Binding-site contacts:
Ligand atom C08 contacts residue PHE191 of chain 1.A at 3.8 Å (hydrophobic).
Ligand atom N06 contacts residue PHE191 of chain 1.A at 3.6 Å.
Ligand atom C14 contacts residue TYR52 of chain 1.A at 3.6 Å (hydrophobic).
Ligand atom C08 contacts residue VAL269 of chain 1.A at 4.2 Å (hydrophobic).
Ligand atom N06 contacts residue TRP51 of chain 1.A at 4.0 Å.
Ligand atom C12 contacts residue VAL110 of chain 1.A at 3.7 Å (hydrophobic).
Ligand atom C13 contacts residue THR159 of chain 1.A at 4.2 Å.
Ligand atom C03 contacts residue ALA265 of chain 1.A at 3.6 Å (hydrophobic).
Ligand atom C04 contacts residue PHE191 of chain 1.A at 3.9 Å (hydrophobic).
Ligand atom C03 contacts residue TRP51 of chain 1.A at 3.5 Å (hydrophobic).
Ligand atom C01 contacts residue SER155 of chain 1.A at 4.0 Å.
Ligand atom O05 contacts residue SER155 of chain 1.A at 4.2 Å.
Ligand atom O02 contacts residue ALA265 of chain 1.A at 4.2 Å.
Ligand atom CL15 contacts residue PRO210 of chain 1.A at 3.4 Å.
Ligand atom C07 contacts residue PHE191 of chain 1.A at 3.5 Å (hydrophobic).
Ligand atom O02 contacts residue TRP51 of chain 1.A at 3.6 Å.
Ligand atom CL15 contacts residue ILE214 of chain 1.A at 3.6 Å.
Ligand atom O05 contacts residue ALA156 of chain 1.A at 3.4 Å (h-bond).
Ligand atom N06 contacts residue TYR52 of chain 1.A at 4.0 Å.
Ligand atom CL15 contacts residue PHE243 of chain 1.A at 3.6 Å.
Ligand atom C07 contacts residue TRP51 of chain 1.A at 3.7 Å (hydrophobic).
Ligand atom C10 contacts residue ILE214 of chain 1.A at 3.9 Å (hydrophobic).
Ligand atom C12 contacts residue THR159 of chain 1.A at 3.7 Å.
Ligand atom O02 contacts residue SER155 of chain 1.A at 3.9 Å.
Ligand atom C01 contacts residue TRP51 of chain 1.A at 3.6 Å (hydrophobic).
Ligand atom C13 contacts residue PHE191 of chain 1.A at 3.8 Å (hydrophobic).
Ligand atom C11 contacts residue PHE191 of chain 1.A at 3.9 Å (hydrophobic).
Ligand atom C14 contacts residue PHE191 of chain 1.A at 3.4 Å (hydrophobic).
Ligand atom C13 contacts residue ALA156 of chain 1.A at 4.2 Å (hydrophobic).
Ligand atom C12 contacts residue PHE191 of chain 1.A at 4.1 Å (hydrophobic).
Ligand atom C01 contacts residue ALA265 of chain 1.A at 3.6 Å (hydrophobic).
Ligand atom C09 contacts residue TYR52 of chain 1.A at 4.1 Å (hydrophobic).
Ligand atom C13 contacts residue TYR52 of chain 1.A at 3.7 Å (hydrophobic).
Ligand atom O05 contacts residue TRP51 of chain 1.A at 3.7 Å.
Ligand atom C09 contacts residue PHE191 of chain 1.A at 3.4 Å (hydrophobic).
Ligand atom C04 contacts residue TRP51 of chain 1.A at 3.9 Å (hydrophobic).
Ligand atom CL15 contacts residue PHE191 of chain 1.A at 3.8 Å.
Ligand atom C11 contacts residue ILE214 of chain 1.A at 3.7 Å (hydrophobic).
Ligand atom C10 contacts residue PHE191 of chain 1.A at 3.4 Å (hydrophobic).
Ligand atom C11 contacts residue THR159 of chain 1.A at 4.2 Å.

A protein and the small-molecule ligand that binds it are described below.
Small molecule (SMILES): COCC(=O)n1ccc2c(Cl)cccc21

Sequence of chain 1.A:
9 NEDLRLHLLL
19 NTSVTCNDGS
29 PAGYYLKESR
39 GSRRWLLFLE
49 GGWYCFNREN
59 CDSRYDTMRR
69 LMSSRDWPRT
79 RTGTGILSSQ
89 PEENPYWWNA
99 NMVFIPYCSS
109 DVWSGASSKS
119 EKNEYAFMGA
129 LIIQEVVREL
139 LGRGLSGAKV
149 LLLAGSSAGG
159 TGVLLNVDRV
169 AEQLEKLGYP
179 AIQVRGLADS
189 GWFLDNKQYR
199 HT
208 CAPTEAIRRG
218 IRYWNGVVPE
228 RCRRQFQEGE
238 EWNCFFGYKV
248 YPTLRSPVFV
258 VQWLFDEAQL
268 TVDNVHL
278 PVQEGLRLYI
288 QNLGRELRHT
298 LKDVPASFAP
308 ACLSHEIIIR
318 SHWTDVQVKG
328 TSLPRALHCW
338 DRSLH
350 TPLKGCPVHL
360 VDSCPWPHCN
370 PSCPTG